Binding-site contacts:
Ligand atom C2 contacts residue SER330 of chain 1.D at 3.7 Å.
Ligand atom O2 contacts residue GLY392 of chain 1.D at 4.0 Å.
Ligand atom O4 contacts residue ZN1 of chain 1.N at 2.0 Å.
Ligand atom N3 contacts residue ZN1 of chain 1.N at 3.7 Å.
Ligand atom C6 contacts residue HIS63 of chain 1.D at 3.5 Å.
Ligand atom N1 contacts residue ASN391 of chain 1.D at 3.1 Å (h-bond).
Ligand atom N3 contacts residue ASP357 of chain 1.D at 3.1 Å (salt-bridge).
Ligand atom C5 contacts residue HIS63 of chain 1.D at 3.5 Å.
Ligand atom C6 contacts residue ZN1 of chain 1.N at 3.7 Å.
Ligand atom O4 contacts residue HIS63 of chain 1.D at 3.6 Å.
Ligand atom C5 contacts residue ZN1 of chain 1.O at 3.8 Å.
Ligand atom C4 contacts residue HIS254 of chain 1.D at 3.8 Å.
Ligand atom C2 contacts residue ASP357 of chain 1.D at 3.1 Å.
Ligand atom N1 contacts residue ASP357 of chain 1.D at 3.9 Å.
Ligand atom C6 contacts residue LEU71 of chain 1.D at 3.7 Å (hydrophobic).
Ligand atom C5 contacts residue ZN1 of chain 1.N at 3.2 Å.
Ligand atom O2 contacts residue CYS329 of chain 1.D at 3.6 Å.
Ligand atom C4 contacts residue ASP357 of chain 1.D at 3.4 Å.
Ligand atom O4 contacts residue KCX166 of chain 1.D at 2.4 Å (h-bond).
Ligand atom N3 contacts residue SER330 of chain 1.D at 3.1 Å (h-bond).
Ligand atom C5 contacts residue KCX166 of chain 1.D at 3.7 Å.
Ligand atom O2 contacts residue SER330 of chain 1.D at 3.0 Å (h-bond).
Ligand atom C4 contacts residue TYR171 of chain 1.D at 3.9 Å (hydrophobic).
Ligand atom O4 contacts residue ASP357 of chain 1.D at 3.2 Å (salt-bridge).
Ligand atom O4 contacts residue ZN1 of chain 1.O at 2.0 Å.
Ligand atom C6 contacts residue CYS359 of chain 1.D at 3.9 Å (hydrophobic).
Ligand atom C2 contacts residue ASN391 of chain 1.D at 3.9 Å.
Ligand atom C4 contacts residue KCX166 of chain 1.D at 3.5 Å.
Ligand atom N3 contacts residue ZN1 of chain 1.O at 3.1 Å.
Ligand atom C6 contacts residue ASP357 of chain 1.D at 3.8 Å.
Ligand atom O2 contacts residue ASP357 of chain 1.D at 3.1 Å (salt-bridge).
Ligand atom O2 contacts residue ASN391 of chain 1.D at 3.9 Å.
Ligand atom O4 contacts residue HIS61 of chain 1.D at 3.6 Å.
Ligand atom O4 contacts residue HIS254 of chain 1.D at 2.9 Å (h-bond).
Ligand atom C6 contacts residue ASN391 of chain 1.D at 4.0 Å.
Ligand atom C4 contacts residue ZN1 of chain 1.N at 2.7 Å.
Ligand atom N3 contacts residue HIS254 of chain 1.D at 3.9 Å.
Ligand atom C4 contacts residue HIS63 of chain 1.D at 3.9 Å.
Ligand atom C4 contacts residue ZN1 of chain 1.O at 2.7 Å.
Ligand atom N3 contacts residue TYR171 of chain 1.D at 3.4 Å (h-bond).

Sequence of chain 1.D:
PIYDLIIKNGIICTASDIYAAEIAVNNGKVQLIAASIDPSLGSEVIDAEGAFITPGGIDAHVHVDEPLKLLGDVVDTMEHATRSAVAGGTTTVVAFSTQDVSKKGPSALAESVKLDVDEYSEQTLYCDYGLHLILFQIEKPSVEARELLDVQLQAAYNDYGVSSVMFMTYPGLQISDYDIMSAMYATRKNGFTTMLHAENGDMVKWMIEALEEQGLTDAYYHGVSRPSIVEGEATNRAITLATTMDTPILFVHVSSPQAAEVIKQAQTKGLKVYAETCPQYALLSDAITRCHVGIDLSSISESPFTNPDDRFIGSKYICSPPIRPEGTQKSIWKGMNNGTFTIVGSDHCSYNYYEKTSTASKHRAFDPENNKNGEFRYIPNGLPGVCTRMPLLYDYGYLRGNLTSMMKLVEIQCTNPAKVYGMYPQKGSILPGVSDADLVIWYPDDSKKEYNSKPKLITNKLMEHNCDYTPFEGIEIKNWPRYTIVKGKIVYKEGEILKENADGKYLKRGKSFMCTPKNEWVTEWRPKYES

This small molecule binds to this protein.
Small molecule (SMILES): O=C1CCNC(=O)N1